A protein and the small-molecule ligand that binds it are described below.
Small molecule (SMILES): CC[C@H](C)[C@H](NC(=O)[C@H](CC(C)C)NC(=O)[C@H](CO)NC(=O)CNC(=O)[C@@H](NC(=O)[C@@H](N)[C@@H](C)O)C(C)C)C(=O)N[C@H](C=O)CCC(N)=O

Binding-site contacts:
Ligand atom O contacts residue ARG36 of chain 32.C at 2.9 Å (salt-bridge).
Ligand atom C contacts residue PRO43 of chain 32.C at 4.5 Å (hydrophobic).
Ligand atom O contacts residue ARG29 of chain 32.C at 4.2 Å.
Ligand atom CG1 contacts residue ASP243 of chain 32.C at 3.3 Å.
Ligand atom OG contacts residue ARG35 of chain 32.C at 4.2 Å.
Ligand atom CD1 contacts residue ARG29 of chain 32.C at 3.6 Å.
Ligand atom CA contacts residue ARG29 of chain 32.C at 4.2 Å.
Ligand atom CG2 contacts residue GLU245 of chain 32.C at 3.4 Å.
Ligand atom O contacts residue PRO43 of chain 32.C at 3.7 Å.
Ligand atom O contacts residue ILE25 of chain 32.C at 3.8 Å.
Ligand atom CA contacts residue ARG35 of chain 32.C at 4.5 Å.
Ligand atom C contacts residue ASP243 of chain 32.C at 4.4 Å.
Ligand atom N contacts residue ASP243 of chain 32.C at 3.3 Å (salt-bridge).
Ligand atom C contacts residue ARG36 of chain 32.C at 3.2 Å.
Ligand atom OG contacts residue PHE244 of chain 32.C at 3.7 Å.
Ligand atom N contacts residue ARG35 of chain 32.C at 4.1 Å.
Ligand atom CG2 contacts residue ARG35 of chain 32.C at 3.9 Å.
Ligand atom CD2 contacts residue ARG29 of chain 32.C at 3.8 Å.
Ligand atom O contacts residue ARG35 of chain 32.C at 2.9 Å (salt-bridge).
Ligand atom C contacts residue ARG35 of chain 32.C at 3.7 Å.
Ligand atom N contacts residue ARG35 of chain 32.C at 4.1 Å.
Ligand atom CA contacts residue ASP243 of chain 32.C at 3.3 Å.
Ligand atom CG2 contacts residue PRO43 of chain 32.C at 4.3 Å (hydrophobic).
Ligand atom CB contacts residue ARG35 of chain 32.C at 3.8 Å.
Ligand atom O contacts residue PHE37 of chain 32.C at 3.8 Å.
Ligand atom N contacts residue ASP243 of chain 32.C at 3.8 Å.
Ligand atom O contacts residue ASP243 of chain 32.C at 4.3 Å.
Ligand atom CB contacts residue ARG35 of chain 32.C at 3.4 Å.
Ligand atom O contacts residue ASP243 of chain 32.C at 4.3 Å.
Ligand atom CG1 contacts residue ARG35 of chain 32.C at 4.4 Å.
Ligand atom O contacts residue ARG29 of chain 32.C at 3.0 Å (salt-bridge).
Ligand atom CB contacts residue ASP243 of chain 32.C at 3.9 Å.
Ligand atom CA contacts residue ASP243 of chain 32.C at 4.2 Å.
Ligand atom O contacts residue ARG35 of chain 32.C at 3.3 Å (salt-bridge).
Ligand atom CB contacts residue ASP243 of chain 32.C at 4.2 Å.
Ligand atom C contacts residue ASP243 of chain 32.C at 3.5 Å.
Ligand atom CG2 contacts residue ARG36 of chain 32.C at 3.8 Å.
Ligand atom C contacts residue ARG35 of chain 32.C at 3.5 Å.
Ligand atom N contacts residue ARG35 of chain 32.C at 4.4 Å.
Ligand atom C contacts residue ARG29 of chain 32.C at 3.9 Å.

Sequence of chain 32.C:
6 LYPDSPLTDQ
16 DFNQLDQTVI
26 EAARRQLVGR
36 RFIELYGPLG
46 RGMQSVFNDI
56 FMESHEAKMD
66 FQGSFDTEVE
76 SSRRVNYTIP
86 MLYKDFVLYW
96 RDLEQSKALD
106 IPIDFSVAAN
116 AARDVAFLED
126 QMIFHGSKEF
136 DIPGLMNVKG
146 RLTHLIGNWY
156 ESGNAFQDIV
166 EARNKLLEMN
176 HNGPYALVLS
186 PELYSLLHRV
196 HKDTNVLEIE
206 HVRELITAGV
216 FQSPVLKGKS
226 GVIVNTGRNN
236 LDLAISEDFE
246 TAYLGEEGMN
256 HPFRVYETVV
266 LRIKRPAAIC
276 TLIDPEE